Sequence of chain 51.C:
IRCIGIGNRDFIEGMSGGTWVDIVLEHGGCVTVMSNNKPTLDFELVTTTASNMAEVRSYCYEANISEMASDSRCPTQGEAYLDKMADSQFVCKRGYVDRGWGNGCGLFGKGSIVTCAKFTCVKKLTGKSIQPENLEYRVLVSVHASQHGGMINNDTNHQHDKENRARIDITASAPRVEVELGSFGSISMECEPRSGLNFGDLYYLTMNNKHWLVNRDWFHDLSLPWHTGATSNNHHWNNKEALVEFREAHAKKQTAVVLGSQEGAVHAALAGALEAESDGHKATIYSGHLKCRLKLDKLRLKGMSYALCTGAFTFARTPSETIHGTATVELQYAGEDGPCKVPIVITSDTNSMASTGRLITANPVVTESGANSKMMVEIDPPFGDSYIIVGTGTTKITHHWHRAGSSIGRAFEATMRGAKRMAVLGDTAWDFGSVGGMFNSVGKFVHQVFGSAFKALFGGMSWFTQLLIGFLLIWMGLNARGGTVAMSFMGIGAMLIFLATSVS

Binding-site contacts:
Ligand atom C4 contacts residue MET151 of chain 51.C at 3.9 Å (hydrophobic).
Ligand atom O6 contacts residue MET151 of chain 51.C at 4.4 Å.
Ligand atom C8 contacts residue ASN157 of chain 51.C at 3.3 Å.
Ligand atom C5 contacts residue MET151 of chain 51.C at 3.8 Å (hydrophobic).
Ligand atom C2 contacts residue GLY150 of chain 51.C at 3.8 Å.
Ligand atom C2 contacts residue ASN154 of chain 51.C at 2.4 Å.
Ligand atom O5 contacts residue MET151 of chain 51.C at 3.9 Å.
Ligand atom C8 contacts residue GLY150 of chain 51.C at 3.7 Å.
Ligand atom C7 contacts residue GLY150 of chain 51.C at 3.1 Å.
Ligand atom N2 contacts residue GLY150 of chain 51.C at 3.5 Å (h-bond).
Ligand atom C3 contacts residue ASN154 of chain 51.C at 3.8 Å.
Ligand atom C2 contacts residue MET151 of chain 51.C at 4.3 Å (hydrophobic).
Ligand atom O7 contacts residue ASN154 of chain 51.C at 4.0 Å.
Ligand atom C1 contacts residue ASN154 of chain 51.C at 1.4 Å.
Ligand atom O7 contacts residue HIS148 of chain 51.C at 3.6 Å.
Ligand atom C6 contacts residue ASP161 of chain 51.C at 3.7 Å.
Ligand atom C1 contacts residue THR156 of chain 51.C at 4.3 Å.
Ligand atom O5 contacts residue ASN154 of chain 51.C at 2.3 Å (h-bond).
Ligand atom C5 contacts residue THR156 of chain 51.C at 4.1 Å.
Ligand atom C6 contacts residue ASN157 of chain 51.C at 3.7 Å.
Ligand atom C1 contacts residue MET151 of chain 51.C at 4.2 Å (hydrophobic).
Ligand atom C3 contacts residue MET151 of chain 51.C at 4.1 Å (hydrophobic).
Ligand atom C8 contacts residue THR156 of chain 51.C at 4.2 Å.
Ligand atom O5 contacts residue THR156 of chain 51.C at 4.1 Å.
Ligand atom O7 contacts residue GLY150 of chain 51.C at 2.9 Å (h-bond).
Ligand atom N2 contacts residue ASN154 of chain 51.C at 2.9 Å (h-bond).
Ligand atom C6 contacts residue THR156 of chain 51.C at 3.8 Å.
Ligand atom O5 contacts residue THR156 of chain 51.C at 3.8 Å.
Ligand atom C6 contacts residue THR156 of chain 51.C at 3.9 Å.
Ligand atom O5 contacts residue ASN157 of chain 51.C at 4.2 Å.
Ligand atom C5 contacts residue THR156 of chain 51.C at 3.8 Å.
Ligand atom C7 contacts residue ASN154 of chain 51.C at 3.7 Å.
Ligand atom C5 contacts residue ASN154 of chain 51.C at 3.6 Å.
Ligand atom C4 contacts residue ASN154 of chain 51.C at 4.2 Å.
Ligand atom C1 contacts residue GLY150 of chain 51.C at 4.0 Å.

A protein and the small-molecule ligand that binds it are described below.
Small molecule (SMILES): CC(=O)N[C@H]1[C@H](O[C@H]2[C@H](O)[C@@H](NC(C)=O)CO[C@@H]2CO[C@@H]2O[C@@H](C)[C@@H](O)[C@@H](O)[C@@H]2O)O[C@H](CO)[C@@H](O)[C@@H]1O